This protein binds this small molecule.
Small molecule (SMILES): O=C1NCCc2[nH]c(-c3ccnc(-c4cnc5ccccc5c4)c3)cc21

Binding-site contacts:
Ligand atom C17 contacts residue CYS110 of chain 1.G at 3.5 Å (hydrophobic).
Ligand atom C21 contacts residue ASP112 of chain 1.G at 3.6 Å.
Ligand atom C3 contacts residue MET108 of chain 1.G at 3.7 Å (hydrophobic).
Ligand atom N15 contacts residue GLU109 of chain 1.G at 3.8 Å.
Ligand atom N16 contacts residue ASP112 of chain 1.G at 3.2 Å.
Ligand atom C19 contacts residue LEU111 of chain 1.G at 3.4 Å (hydrophobic).
Ligand atom C8 contacts residue ASN161 of chain 1.G at 3.4 Å.
Ligand atom N7 contacts residue ASP177 of chain 1.G at 3.0 Å (salt-bridge).
Ligand atom C10 contacts residue LEU111 of chain 1.G at 3.5 Å (hydrophobic).
Ligand atom C8 contacts residue ASP177 of chain 1.G at 3.3 Å.
Ligand atom C22 contacts residue ASP112 of chain 1.G at 3.8 Å.
Ligand atom C12 contacts residue LEU163 of chain 1.G at 3.5 Å (hydrophobic).
Ligand atom C21 contacts residue LEU40 of chain 1.G at 3.8 Å (hydrophobic).
Ligand atom O26 contacts residue LYS63 of chain 1.G at 3.3 Å (salt-bridge).
Ligand atom C8 contacts residue GLY43 of chain 1.G at 3.7 Å.
Ligand atom C10 contacts residue ALA61 of chain 1.G at 3.7 Å (hydrophobic).
Ligand atom N15 contacts residue LEU111 of chain 1.G at 2.9 Å (h-bond).
Ligand atom C13 contacts residue LEU163 of chain 1.G at 3.3 Å (hydrophobic).
Ligand atom C20 contacts residue LEU111 of chain 1.G at 3.5 Å (hydrophobic).
Ligand atom N1 contacts residue LEU163 of chain 1.G at 3.7 Å.
Ligand atom C10 contacts residue GLU109 of chain 1.G at 3.2 Å.
Ligand atom C2 contacts residue LEU163 of chain 1.G at 3.8 Å (hydrophobic).
Ligand atom C8 contacts residue LEU42 of chain 1.G at 3.7 Å (hydrophobic).
Ligand atom C19 contacts residue LEU40 of chain 1.G at 3.7 Å (hydrophobic).
Ligand atom C17 contacts residue LEU40 of chain 1.G at 3.8 Å (hydrophobic).
Ligand atom C6 contacts residue ASP177 of chain 1.G at 3.7 Å.
Ligand atom C3 contacts residue THR176 of chain 1.G at 3.8 Å.
Ligand atom N7 contacts residue GLY43 of chain 1.G at 3.5 Å.
Ligand atom C17 contacts residue ASP112 of chain 1.G at 3.7 Å.
Ligand atom O26 contacts residue ASP177 of chain 1.G at 3.3 Å.
Ligand atom C17 contacts residue LEU111 of chain 1.G at 3.0 Å (hydrophobic).
Ligand atom C25 contacts residue LEU40 of chain 1.G at 3.8 Å (hydrophobic).
Ligand atom C4 contacts residue THR176 of chain 1.G at 3.7 Å.
Ligand atom C21 contacts residue LEU111 of chain 1.G at 3.5 Å (hydrophobic).
Ligand atom C4 contacts residue VAL48 of chain 1.G at 3.8 Å (hydrophobic).
Ligand atom C14 contacts residue LEU111 of chain 1.G at 3.8 Å (hydrophobic).
Ligand atom N16 contacts residue LEU111 of chain 1.G at 3.3 Å (h-bond).
Ligand atom N16 contacts residue CYS110 of chain 1.G at 3.8 Å.
Ligand atom N16 contacts residue LEU40 of chain 1.G at 3.8 Å.
Ligand atom C18 contacts residue LEU111 of chain 1.G at 3.1 Å (hydrophobic).

Sequence of chain 1.G:
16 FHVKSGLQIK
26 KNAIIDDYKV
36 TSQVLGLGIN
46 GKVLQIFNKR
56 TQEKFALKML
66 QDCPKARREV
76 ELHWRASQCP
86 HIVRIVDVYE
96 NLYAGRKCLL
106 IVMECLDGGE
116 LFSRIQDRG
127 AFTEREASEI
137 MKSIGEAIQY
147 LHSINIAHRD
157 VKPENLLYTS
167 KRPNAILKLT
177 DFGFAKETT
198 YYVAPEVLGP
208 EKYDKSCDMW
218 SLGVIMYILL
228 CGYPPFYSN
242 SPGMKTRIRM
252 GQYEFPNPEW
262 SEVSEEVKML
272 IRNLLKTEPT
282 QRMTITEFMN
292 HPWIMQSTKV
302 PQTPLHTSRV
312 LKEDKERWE